Binding-site contacts:
Ligand atom NP0 contacts residue THR198 of chain 1.A at 2.9 Å (h-bond).
Ligand atom OG contacts residue PRO201 of chain 1.A at 3.6 Å.
Ligand atom CA contacts residue PHE130 of chain 1.A at 4.0 Å (hydrophobic).
Ligand atom O09 contacts residue VAL121 of chain 1.A at 3.8 Å.
Ligand atom C02 contacts residue GLN92 of chain 1.A at 3.9 Å.
Ligand atom O08 contacts residue LEU197 of chain 1.A at 3.4 Å.
Ligand atom O09 contacts residue HIS94 of chain 1.A at 3.3 Å.
Ligand atom O09 contacts residue VAL142 of chain 1.A at 3.8 Å.
Ligand atom C05 contacts residue LEU197 of chain 1.A at 3.8 Å (hydrophobic).
Ligand atom N3 contacts residue PHE130 of chain 1.A at 3.9 Å.
Ligand atom O09 contacts residue TRP208 of chain 1.A at 4.0 Å.
Ligand atom C11 contacts residue PHE130 of chain 1.A at 4.0 Å (hydrophobic).
Ligand atom S07 contacts residue HIS94 of chain 1.A at 3.9 Å.
Ligand atom C06 contacts residue LEU197 of chain 1.A at 3.9 Å (hydrophobic).
Ligand atom O09 contacts residue HIS119 of chain 1.A at 3.4 Å (h-bond).
Ligand atom O08 contacts residue TRP208 of chain 1.A at 3.5 Å.
Ligand atom O4 contacts residue LEU197 of chain 1.A at 3.4 Å.
Ligand atom C04 contacts residue LEU197 of chain 1.A at 3.9 Å (hydrophobic).
Ligand atom O contacts residue PRO201 of chain 1.A at 3.7 Å.
Ligand atom O contacts residue VAL134 of chain 1.A at 3.9 Å.
Ligand atom C01 contacts residue LEU197 of chain 1.A at 4.0 Å (hydrophobic).
Ligand atom S07 contacts residue HIS119 of chain 1.A at 4.0 Å.
Ligand atom S07 contacts residue THR198 of chain 1.A at 3.9 Å.
Ligand atom C06 contacts residue THR199 of chain 1.A at 3.2 Å.
Ligand atom CA contacts residue PRO201 of chain 1.A at 3.8 Å (hydrophobic).
Ligand atom O4 contacts residue PHE130 of chain 1.A at 3.7 Å.
Ligand atom O09 contacts residue ZN1 of chain 1.D at 3.0 Å.
Ligand atom CA contacts residue LEU197 of chain 1.A at 3.9 Å (hydrophobic).
Ligand atom NP0 contacts residue HIS94 of chain 1.A at 3.3 Å (h-bond).
Ligand atom NP0 contacts residue HIS96 of chain 1.A at 3.4 Å (h-bond).
Ligand atom O08 contacts residue THR198 of chain 1.A at 2.9 Å (h-bond).
Ligand atom C02 contacts residue LEU197 of chain 1.A at 4.0 Å (hydrophobic).
Ligand atom C03 contacts residue LEU197 of chain 1.A at 4.0 Å (hydrophobic).
Ligand atom NP0 contacts residue HIS119 of chain 1.A at 3.4 Å (h-bond).
Ligand atom C05 contacts residue THR199 of chain 1.A at 3.2 Å.
Ligand atom C03 contacts residue HIS94 of chain 1.A at 4.0 Å.
Ligand atom NP0 contacts residue ZN1 of chain 1.D at 2.0 Å.
Ligand atom C contacts residue PRO201 of chain 1.A at 3.8 Å (hydrophobic).
Ligand atom C03 contacts residue VAL121 of chain 1.A at 3.8 Å (hydrophobic).
Ligand atom S07 contacts residue ZN1 of chain 1.D at 3.0 Å.

Sequence of chain 1.A:
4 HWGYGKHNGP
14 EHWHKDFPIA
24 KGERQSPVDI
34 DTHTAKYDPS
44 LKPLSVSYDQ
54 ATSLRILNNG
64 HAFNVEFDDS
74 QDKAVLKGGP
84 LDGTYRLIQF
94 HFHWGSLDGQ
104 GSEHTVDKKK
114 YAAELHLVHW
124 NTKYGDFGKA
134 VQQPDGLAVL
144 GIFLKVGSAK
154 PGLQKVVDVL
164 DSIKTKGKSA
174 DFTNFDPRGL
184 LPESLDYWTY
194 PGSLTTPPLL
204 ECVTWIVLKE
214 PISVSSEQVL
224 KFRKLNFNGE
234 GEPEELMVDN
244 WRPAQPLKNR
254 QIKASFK

The protein below binds the small molecule below.
Small molecule (SMILES): CC(C)C[C@H](NC(=O)[C@H](CO)NC(=O)/C=N/OCc1ccc(S(N)(=O)=O)cc1)C(=O)N1CCC[C@@H]1C(N)=O